Sequence of chain 1.F:
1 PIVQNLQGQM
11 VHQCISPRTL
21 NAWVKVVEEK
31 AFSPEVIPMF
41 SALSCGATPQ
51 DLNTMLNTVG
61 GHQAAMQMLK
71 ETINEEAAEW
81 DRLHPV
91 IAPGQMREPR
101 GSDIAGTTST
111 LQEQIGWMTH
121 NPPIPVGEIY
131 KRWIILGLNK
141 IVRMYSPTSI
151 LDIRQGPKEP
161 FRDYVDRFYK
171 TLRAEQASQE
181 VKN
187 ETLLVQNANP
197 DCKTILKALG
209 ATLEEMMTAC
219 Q

Binding-site contacts:
Ligand atom C25 contacts residue GLY106 of chain 1.F at 3.5 Å.
Ligand atom O4 contacts residue LYS70 of chain 1.F at 3.5 Å.
Ligand atom C22 contacts residue ASN53 of chain 1.F at 3.4 Å.
Ligand atom C31 contacts residue TYR130 of chain 1.F at 3.2 Å (hydrophobic).
Ligand atom F2 contacts residue MET66 of chain 1.F at 3.1 Å.
Ligand atom N6 contacts residue ASN57 of chain 1.F at 3.1 Å (h-bond).
Ligand atom N1 contacts residue ASN183 of chain 1.B at 2.7 Å (h-bond).
Ligand atom C30 contacts residue ALA105 of chain 1.F at 3.6 Å (hydrophobic).
Ligand atom C15 contacts residue ASN57 of chain 1.F at 3.3 Å.
Ligand atom C7 contacts residue LYS70 of chain 1.F at 3.5 Å.
Ligand atom C6 contacts residue GLN67 of chain 1.F at 3.2 Å.
Ligand atom O2 contacts residue LYS182 of chain 1.B at 3.4 Å.
Ligand atom N1 contacts residue THR186 of chain 1.B at 2.5 Å (h-bond).
Ligand atom C18 contacts residue LYS70 of chain 1.F at 3.6 Å.
Ligand atom C21 contacts residue ASN57 of chain 1.F at 3.3 Å.
Ligand atom C3 contacts residue LYS182 of chain 1.B at 3.5 Å.
Ligand atom C19 contacts residue MET66 of chain 1.F at 3.3 Å (hydrophobic).
Ligand atom C3 contacts residue ASN183 of chain 1.B at 3.3 Å.
Ligand atom C30 contacts residue ASN53 of chain 1.F at 3.4 Å.
Ligand atom C30 contacts residue TYR130 of chain 1.F at 3.2 Å (hydrophobic).
Ligand atom C13 contacts residue ASN57 of chain 1.F at 3.5 Å.
Ligand atom C28 contacts residue ASN57 of chain 1.F at 3.6 Å.
Ligand atom C2 contacts residue ASN183 of chain 1.B at 3.4 Å.
Ligand atom C4 contacts residue LYS182 of chain 1.B at 3.5 Å.
Ligand atom C23 contacts residue ASN53 of chain 1.F at 3.4 Å.
Ligand atom O3 contacts residue LYS70 of chain 1.F at 3.2 Å (salt-bridge).
Ligand atom C21 contacts residue LEU56 of chain 1.F at 3.6 Å (hydrophobic).
Ligand atom C35 contacts residue ASN74 of chain 1.F at 3.5 Å.
Ligand atom C35 contacts residue LYS70 of chain 1.F at 3.3 Å.
Ligand atom C8 contacts residue LYS70 of chain 1.F at 3.6 Å.
Ligand atom O6 contacts residue ILE73 of chain 1.F at 3.4 Å.
Ligand atom F2 contacts residue LEU56 of chain 1.F at 3.6 Å.
Ligand atom N4 contacts residue ASN57 of chain 1.F at 2.7 Å (h-bond).
Ligand atom O5 contacts residue THR107 of chain 1.F at 3.0 Å.
Ligand atom C2 contacts residue THR186 of chain 1.B at 3.1 Å.
Ligand atom F1 contacts residue LEU69 of chain 1.F at 3.4 Å.
Ligand atom F1 contacts residue LYS70 of chain 1.F at 3.4 Å.
Ligand atom C1 contacts residue GLN67 of chain 1.F at 3.3 Å.
Ligand atom O5 contacts residue GLY106 of chain 1.F at 3.6 Å.
Ligand atom F1 contacts residue ILE73 of chain 1.F at 3.3 Å.

Sequence of chain 1.B:
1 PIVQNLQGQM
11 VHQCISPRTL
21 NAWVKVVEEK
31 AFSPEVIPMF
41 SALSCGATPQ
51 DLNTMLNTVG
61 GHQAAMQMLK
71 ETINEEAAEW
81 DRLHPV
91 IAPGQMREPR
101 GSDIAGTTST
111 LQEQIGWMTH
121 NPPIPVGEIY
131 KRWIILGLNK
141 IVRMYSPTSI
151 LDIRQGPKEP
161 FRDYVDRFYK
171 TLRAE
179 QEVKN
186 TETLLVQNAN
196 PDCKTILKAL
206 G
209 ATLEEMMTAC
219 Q

A protein and the small-molecule ligand that binds it are described below.
Small molecule (SMILES): COc1ccc(-n2c([C@H](Cc3cc(F)cc(F)c3)NC(=O)CN3CCN(S(=O)(=O)c4ccc(N)cc4)CC3=O)nc3ccccc3c2=O)cc1